A small-molecule ligand and the protein it binds are described below.
Small molecule (SMILES): COC(=O)/C=C(\C)[C@@]12O[C@]13c1cc(O)c4c(c1N[C@H]2C#C/C=C\C#C[C@H]3O)C(=O)c1ccccc1C4=O

Sequence of chain 1.A:
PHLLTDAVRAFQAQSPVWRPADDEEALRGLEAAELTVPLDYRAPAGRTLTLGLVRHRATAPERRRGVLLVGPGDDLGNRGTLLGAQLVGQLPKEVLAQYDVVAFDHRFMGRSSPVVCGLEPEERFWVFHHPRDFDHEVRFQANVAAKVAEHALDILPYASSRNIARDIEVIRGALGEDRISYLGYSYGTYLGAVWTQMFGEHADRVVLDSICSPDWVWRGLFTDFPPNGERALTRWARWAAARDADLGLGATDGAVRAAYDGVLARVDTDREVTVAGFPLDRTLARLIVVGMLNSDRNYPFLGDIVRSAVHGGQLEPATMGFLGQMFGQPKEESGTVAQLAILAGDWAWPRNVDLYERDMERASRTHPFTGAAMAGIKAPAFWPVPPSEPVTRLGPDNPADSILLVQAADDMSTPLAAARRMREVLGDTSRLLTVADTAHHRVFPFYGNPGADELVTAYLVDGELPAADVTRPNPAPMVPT

Binding-site contacts:
Ligand atom OAC contacts residue SER193 of chain 1.A at 3.1 Å (h-bond).
Ligand atom CBJ contacts residue ASP82 of chain 1.A at 3.8 Å.
Ligand atom OAF contacts residue LYS338 of chain 1.A at 3.5 Å.
Ligand atom OAG contacts residue GLN346 of chain 1.A at 3.4 Å (h-bond).
Ligand atom CAS contacts residue GLN346 of chain 1.A at 3.3 Å.
Ligand atom OAU contacts residue TYR194 of chain 1.A at 3.5 Å.
Ligand atom CAW contacts residue TYR194 of chain 1.A at 3.7 Å (hydrophobic).
Ligand atom CAW contacts residue LEU228 of chain 1.A at 3.9 Å (hydrophobic).
Ligand atom CAY contacts residue GLN346 of chain 1.A at 3.5 Å.
Ligand atom OAC contacts residue TYR194 of chain 1.A at 3.8 Å.
Ligand atom OAE contacts residue ASP82 of chain 1.A at 3.8 Å.
Ligand atom OAE contacts residue ASN301 of chain 1.A at 3.3 Å (h-bond).
Ligand atom NAT contacts residue ASP82 of chain 1.A at 3.4 Å (salt-bridge).
Ligand atom CAM contacts residue PHE232 of chain 1.A at 3.7 Å (hydrophobic).
Ligand atom CAH contacts residue VAL134 of chain 1.A at 3.6 Å (hydrophobic).
Ligand atom CAW contacts residue SER193 of chain 1.A at 3.2 Å.
Ligand atom OAG contacts residue LEU83 of chain 1.A at 3.7 Å.
Ligand atom OAV contacts residue ASP82 of chain 1.A at 3.0 Å.
Ligand atom CAR contacts residue ASN301 of chain 1.A at 3.8 Å.
Ligand atom CAP contacts residue GLY298 of chain 1.A at 3.6 Å.
Ligand atom CAJ contacts residue LEU228 of chain 1.A at 3.6 Å (hydrophobic).
Ligand atom CAA contacts residue LEU83 of chain 1.A at 3.7 Å (hydrophobic).
Ligand atom CAH contacts residue LEU228 of chain 1.A at 3.8 Å (hydrophobic).
Ligand atom OAV contacts residue LEU83 of chain 1.A at 3.3 Å (h-bond).
Ligand atom CAN contacts residue SER193 of chain 1.A at 3.3 Å.
Ligand atom OAF contacts residue VAL134 of chain 1.A at 3.8 Å.
Ligand atom CAL contacts residue MET381 of chain 1.A at 3.8 Å (hydrophobic).
Ligand atom CAB contacts residue LEU228 of chain 1.A at 3.7 Å (hydrophobic).
Ligand atom CAX contacts residue SER193 of chain 1.A at 3.4 Å.
Ligand atom CAM contacts residue PHE135 of chain 1.A at 3.6 Å (hydrophobic).
Ligand atom CAB contacts residue SER193 of chain 1.A at 3.6 Å.
Ligand atom OAD contacts residue LYS338 of chain 1.A at 3.4 Å.
Ligand atom CAI contacts residue PHE135 of chain 1.A at 3.7 Å (hydrophobic).
Ligand atom OAC contacts residue THR421 of chain 1.A at 3.9 Å.
Ligand atom CAX contacts residue LEU228 of chain 1.A at 3.9 Å (hydrophobic).
Ligand atom CAL contacts residue VAL134 of chain 1.A at 3.7 Å (hydrophobic).
Ligand atom CAA contacts residue LEU228 of chain 1.A at 3.8 Å (hydrophobic).
Ligand atom OAF contacts residue GLN346 of chain 1.A at 3.1 Å (h-bond).
Ligand atom CAA contacts residue TYR194 of chain 1.A at 3.7 Å (hydrophobic).
Ligand atom CAB contacts residue SER420 of chain 1.A at 3.8 Å.